A small-molecule ligand and the protein it binds are described below.
Small molecule (SMILES): C[C@H](N)C(=O)N[C@@H](CCCN=C(N)N)C(=O)N[C@@H](CCCN=C(N)N)C(=O)N[C@@H](CO)C(=O)N[C@H](C(=O)NCC=O)[C@@H](C)O

Binding-site contacts:
Ligand atom CD contacts residue GLY171 of chain 1.B at 3.3 Å.
Ligand atom NH2 contacts residue GLU191 of chain 1.B at 3.3 Å (salt-bridge).
Ligand atom C contacts residue GLU170 of chain 1.B at 3.7 Å.
Ligand atom CG contacts residue TYR176 of chain 1.B at 3.6 Å (hydrophobic).
Ligand atom O contacts residue TYR176 of chain 1.B at 2.9 Å (h-bond).
Ligand atom CD contacts residue TYR176 of chain 1.B at 3.8 Å (hydrophobic).
Ligand atom NH2 contacts residue ASN138 of chain 1.B at 3.1 Å (h-bond).
Ligand atom CZ contacts residue SER289 of chain 1.B at 3.5 Å.
Ligand atom NH2 contacts residue ASP136 of chain 1.B at 3.2 Å (salt-bridge).
Ligand atom CA contacts residue HIS241 of chain 1.B at 3.3 Å.
Ligand atom NE contacts residue GLU170 of chain 1.B at 2.8 Å (salt-bridge).
Ligand atom CB contacts residue GLU170 of chain 1.B at 3.3 Å.
Ligand atom O contacts residue ASN87 of chain 1.B at 3.6 Å.
Ligand atom CA contacts residue ASP136 of chain 1.B at 3.7 Å.
Ligand atom NH1 contacts residue TYR176 of chain 1.B at 3.4 Å (h-bond).
Ligand atom C contacts residue ASN87 of chain 1.B at 2.9 Å.
Ligand atom CZ contacts residue TYR176 of chain 1.B at 2.9 Å (hydrophobic).
Ligand atom O contacts residue LYS242 of chain 1.B at 2.8 Å (salt-bridge).
Ligand atom NH2 contacts residue GLU170 of chain 1.B at 3.3 Å (salt-bridge).
Ligand atom NH1 contacts residue GLY171 of chain 1.B at 2.9 Å (h-bond).
Ligand atom NH2 contacts residue TYR176 of chain 1.B at 3.1 Å (h-bond).
Ligand atom CZ contacts residue GLY171 of chain 1.B at 3.8 Å.
Ligand atom NH2 contacts residue SER289 of chain 1.B at 3.0 Å (h-bond).
Ligand atom CZ contacts residue GLU170 of chain 1.B at 3.5 Å.
Ligand atom CA contacts residue GLU170 of chain 1.B at 3.6 Å.
Ligand atom O contacts residue LYS242 of chain 1.B at 3.4 Å.
Ligand atom O contacts residue VAL314 of chain 1.B at 3.6 Å.
Ligand atom CB contacts residue TYR176 of chain 1.B at 3.7 Å (hydrophobic).
Ligand atom C contacts residue VAL314 of chain 1.B at 3.7 Å (hydrophobic).
Ligand atom O contacts residue ASN87 of chain 1.B at 2.8 Å (h-bond).
Ligand atom NE contacts residue TYR178 of chain 1.B at 3.8 Å.
Ligand atom N contacts residue ASP136 of chain 1.B at 3.4 Å (salt-bridge).
Ligand atom NH1 contacts residue THR290 of chain 1.B at 3.4 Å (h-bond).
Ligand atom CB contacts residue MET313 of chain 1.B at 3.4 Å (hydrophobic).
Ligand atom CB contacts residue ASP136 of chain 1.B at 3.7 Å.
Ligand atom OG1 contacts residue ASP136 of chain 1.B at 2.9 Å (salt-bridge).
Ligand atom OG1 contacts residue TYR178 of chain 1.B at 3.6 Å.
Ligand atom NE contacts residue TYR176 of chain 1.B at 3.1 Å (h-bond).
Ligand atom NH1 contacts residue SER289 of chain 1.B at 3.2 Å (h-bond).
Ligand atom N contacts residue GLU170 of chain 1.B at 2.8 Å (salt-bridge).

Sequence of chain 1.B:
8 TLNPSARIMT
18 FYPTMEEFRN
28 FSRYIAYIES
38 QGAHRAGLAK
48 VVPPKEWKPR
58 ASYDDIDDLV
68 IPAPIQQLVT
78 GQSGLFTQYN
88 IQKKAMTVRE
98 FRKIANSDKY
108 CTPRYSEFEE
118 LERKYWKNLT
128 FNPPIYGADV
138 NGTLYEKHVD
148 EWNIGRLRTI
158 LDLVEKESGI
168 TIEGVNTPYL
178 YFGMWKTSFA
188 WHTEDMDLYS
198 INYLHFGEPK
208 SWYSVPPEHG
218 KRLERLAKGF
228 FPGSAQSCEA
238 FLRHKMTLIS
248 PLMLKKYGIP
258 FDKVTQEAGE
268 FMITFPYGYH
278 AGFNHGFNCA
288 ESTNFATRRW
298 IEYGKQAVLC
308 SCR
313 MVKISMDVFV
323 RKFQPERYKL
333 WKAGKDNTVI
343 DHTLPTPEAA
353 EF